Binding-site contacts:
Ligand atom C1 contacts residue HIS205 of chain 1.B at 4.1 Å.
Ligand atom O4 contacts residue GLY203 of chain 1.B at 3.3 Å (h-bond).
Ligand atom C3 contacts residue ASP252 of chain 1.B at 4.1 Å.
Ligand atom C1 contacts residue HIS205 of chain 1.B at 3.5 Å.
Ligand atom C2 contacts residue LYS204 of chain 1.B at 4.5 Å.
Ligand atom C5 contacts residue PRO201 of chain 1.B at 4.4 Å (hydrophobic).
Ligand atom O2 contacts residue PHE110 of chain 1.B at 3.8 Å.
Ligand atom O6 contacts residue TYR251 of chain 1.B at 3.5 Å.
Ligand atom C5 contacts residue GLY203 of chain 1.B at 3.7 Å.
Ligand atom C6 contacts residue LEU200 of chain 1.B at 3.9 Å (hydrophobic).
Ligand atom O5 contacts residue HIS205 of chain 1.B at 3.1 Å.
Ligand atom C2 contacts residue HIS205 of chain 1.B at 3.8 Å.
Ligand atom O4 contacts residue LYS202 of chain 1.B at 3.6 Å.
Ligand atom O6 contacts residue GLY203 of chain 1.B at 4.0 Å.
Ligand atom O6 contacts residue LYS204 of chain 1.B at 3.4 Å (salt-bridge).
Ligand atom O5 contacts residue LYS204 of chain 1.B at 3.1 Å (salt-bridge).
Ligand atom O3 contacts residue ASP252 of chain 1.B at 3.1 Å (salt-bridge).
Ligand atom C5 contacts residue HIS205 of chain 1.B at 4.3 Å.
Ligand atom C6 contacts residue TYR251 of chain 1.B at 3.7 Å (hydrophobic).
Ligand atom O2 contacts residue ASP252 of chain 1.B at 3.5 Å (salt-bridge).
Ligand atom C6 contacts residue GLY203 of chain 1.B at 4.5 Å.
Ligand atom O3 contacts residue TYR251 of chain 1.B at 4.2 Å.
Ligand atom C6 contacts residue PRO201 of chain 1.B at 3.9 Å (hydrophobic).
Ligand atom C5 contacts residue LYS204 of chain 1.B at 3.1 Å.
Ligand atom O5 contacts residue HIS205 of chain 1.B at 4.1 Å.
Ligand atom O6 contacts residue SER198 of chain 1.B at 3.8 Å.
Ligand atom O6 contacts residue LYS202 of chain 1.B at 3.6 Å.
Ligand atom O6 contacts residue PRO201 of chain 1.B at 2.7 Å (h-bond).
Ligand atom C6 contacts residue LYS204 of chain 1.B at 3.0 Å.
Ligand atom C2 contacts residue GLN255 of chain 1.B at 3.7 Å.
Ligand atom O2 contacts residue GLN255 of chain 1.B at 3.9 Å.
Ligand atom C2 contacts residue ASP252 of chain 1.B at 4.1 Å.
Ligand atom O6 contacts residue LEU200 of chain 1.B at 4.0 Å.
Ligand atom O1 contacts residue HIS205 of chain 1.B at 3.3 Å (h-bond).
Ligand atom C4 contacts residue GLY203 of chain 1.B at 4.0 Å.
Ligand atom O5 contacts residue LYS204 of chain 1.B at 3.6 Å.
Ligand atom C4 contacts residue LYS202 of chain 1.B at 4.5 Å.
Ligand atom O6 contacts residue LEU200 of chain 1.B at 3.6 Å.
Ligand atom C1 contacts residue LYS204 of chain 1.B at 4.3 Å.
Ligand atom O5 contacts residue LEU200 of chain 1.B at 4.3 Å.

Sequence of chain 1.B:
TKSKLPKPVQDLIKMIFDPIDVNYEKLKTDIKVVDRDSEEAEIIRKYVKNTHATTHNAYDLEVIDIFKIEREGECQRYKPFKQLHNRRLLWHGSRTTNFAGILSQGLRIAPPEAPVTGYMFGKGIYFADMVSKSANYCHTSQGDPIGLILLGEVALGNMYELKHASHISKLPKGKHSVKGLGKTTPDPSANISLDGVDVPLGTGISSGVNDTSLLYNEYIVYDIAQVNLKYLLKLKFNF

This protein binds this small molecule.
Small molecule (SMILES): OC[C@H]1O[C@@](CO)(O[C@H]2O[C@H](CO)[C@@H](O)[C@H](O)[C@H]2O)[C@@H](O)[C@@H]1O